The small molecule below binds the protein below.
Small molecule (SMILES): CC(=O)N[C@@H]1[C@@H](O)[C@H](O)[C@@H](CO)O[C@H]1O

Sequence of chain 1.Q:
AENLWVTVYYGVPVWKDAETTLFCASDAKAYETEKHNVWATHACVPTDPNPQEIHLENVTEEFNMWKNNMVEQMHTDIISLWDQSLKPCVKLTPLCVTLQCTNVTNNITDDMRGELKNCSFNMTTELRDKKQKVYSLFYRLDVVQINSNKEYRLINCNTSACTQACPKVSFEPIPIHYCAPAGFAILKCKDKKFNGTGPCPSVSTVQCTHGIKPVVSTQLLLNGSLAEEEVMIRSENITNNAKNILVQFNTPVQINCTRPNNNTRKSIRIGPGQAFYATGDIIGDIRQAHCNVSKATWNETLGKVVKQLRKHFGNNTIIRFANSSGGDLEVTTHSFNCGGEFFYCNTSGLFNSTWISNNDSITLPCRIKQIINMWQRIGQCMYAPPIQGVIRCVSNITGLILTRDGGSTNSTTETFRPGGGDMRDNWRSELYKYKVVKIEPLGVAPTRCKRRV

Binding-site contacts:
Ligand atom C8 contacts residue NAG1 of chain 1.JB at 4.1 Å.
Ligand atom C8 contacts residue NAG2 of chain 1.JB at 3.8 Å.
Ligand atom C3 contacts residue ASN361 of chain 1.Q at 3.7 Å.
Ligand atom O7 contacts residue NAG2 of chain 1.JB at 4.1 Å.
Ligand atom N2 contacts residue ASN361 of chain 1.Q at 3.0 Å (h-bond).
Ligand atom O3 contacts residue NAG2 of chain 1.JB at 3.3 Å.
Ligand atom C4 contacts residue ASN361 of chain 1.Q at 4.1 Å.
Ligand atom O7 contacts residue SER357 of chain 1.Q at 4.0 Å.
Ligand atom O7 contacts residue ASN361 of chain 1.Q at 4.3 Å.
Ligand atom C7 contacts residue NAG1 of chain 1.JB at 4.2 Å.
Ligand atom C2 contacts residue ASN361 of chain 1.Q at 2.4 Å.
Ligand atom C5 contacts residue ASN361 of chain 1.Q at 3.6 Å.
Ligand atom C8 contacts residue SER357 of chain 1.Q at 4.0 Å.
Ligand atom C3 contacts residue NAG2 of chain 1.JB at 4.0 Å.
Ligand atom C7 contacts residue SER357 of chain 1.Q at 4.1 Å.
Ligand atom O5 contacts residue ASN361 of chain 1.Q at 2.2 Å (h-bond).
Ligand atom N2 contacts residue NAG2 of chain 1.JB at 3.9 Å.
Ligand atom C7 contacts residue NAG2 of chain 1.JB at 3.7 Å.
Ligand atom O6 contacts residue ASN361 of chain 1.Q at 4.4 Å.
Ligand atom C7 contacts residue ASN361 of chain 1.Q at 3.9 Å.
Ligand atom O7 contacts residue NAG1 of chain 1.JB at 3.6 Å.
Ligand atom C8 contacts residue NAG1 of chain 1.IB at 3.6 Å.
Ligand atom C1 contacts residue ASN361 of chain 1.Q at 1.4 Å.